Sequence of chain 28.C:
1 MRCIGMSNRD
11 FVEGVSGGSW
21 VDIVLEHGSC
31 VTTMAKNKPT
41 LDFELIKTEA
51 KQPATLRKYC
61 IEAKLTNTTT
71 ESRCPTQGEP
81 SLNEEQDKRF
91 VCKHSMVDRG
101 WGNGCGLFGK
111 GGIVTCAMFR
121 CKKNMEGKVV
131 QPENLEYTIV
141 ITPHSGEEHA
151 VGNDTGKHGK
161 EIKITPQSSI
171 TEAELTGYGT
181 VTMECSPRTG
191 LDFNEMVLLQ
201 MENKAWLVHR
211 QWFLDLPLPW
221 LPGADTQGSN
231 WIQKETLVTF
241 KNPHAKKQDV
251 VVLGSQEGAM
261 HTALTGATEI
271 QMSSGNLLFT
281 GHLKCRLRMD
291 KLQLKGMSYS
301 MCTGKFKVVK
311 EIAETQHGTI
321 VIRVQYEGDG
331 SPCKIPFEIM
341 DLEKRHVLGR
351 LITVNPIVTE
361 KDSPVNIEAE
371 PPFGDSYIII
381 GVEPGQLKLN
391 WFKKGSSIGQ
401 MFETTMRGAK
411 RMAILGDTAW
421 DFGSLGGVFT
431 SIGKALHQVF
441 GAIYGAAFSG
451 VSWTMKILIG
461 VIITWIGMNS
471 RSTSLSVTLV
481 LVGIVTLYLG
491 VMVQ

Sequence of chain 28.A:
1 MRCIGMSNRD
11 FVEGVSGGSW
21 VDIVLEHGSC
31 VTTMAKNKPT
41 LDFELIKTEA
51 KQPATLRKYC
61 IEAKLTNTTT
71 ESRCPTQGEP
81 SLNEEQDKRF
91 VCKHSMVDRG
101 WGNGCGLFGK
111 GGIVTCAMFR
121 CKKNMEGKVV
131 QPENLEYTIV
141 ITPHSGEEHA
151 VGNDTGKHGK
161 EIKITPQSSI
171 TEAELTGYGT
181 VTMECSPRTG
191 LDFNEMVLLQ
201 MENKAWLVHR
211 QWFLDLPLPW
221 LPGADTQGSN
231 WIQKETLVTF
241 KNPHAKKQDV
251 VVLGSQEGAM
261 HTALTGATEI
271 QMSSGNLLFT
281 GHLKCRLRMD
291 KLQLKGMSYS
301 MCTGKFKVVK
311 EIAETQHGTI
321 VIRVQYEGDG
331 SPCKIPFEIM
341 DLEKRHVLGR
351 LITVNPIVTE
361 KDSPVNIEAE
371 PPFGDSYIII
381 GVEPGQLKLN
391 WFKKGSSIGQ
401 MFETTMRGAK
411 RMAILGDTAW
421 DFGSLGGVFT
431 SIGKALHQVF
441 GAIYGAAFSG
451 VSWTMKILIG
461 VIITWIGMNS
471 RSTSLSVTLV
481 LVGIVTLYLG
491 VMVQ

Binding-site contacts:
Ligand atom C5 contacts residue LYS157 of chain 28.C at 3.9 Å.
Ligand atom C7 contacts residue HIS149 of chain 28.C at 4.3 Å.
Ligand atom C1 contacts residue THR155 of chain 28.C at 3.8 Å.
Ligand atom C2 contacts residue ASN153 of chain 28.C at 2.5 Å.
Ligand atom C1 contacts residue HIS149 of chain 28.C at 3.4 Å.
Ligand atom C4 contacts residue ASN153 of chain 28.C at 4.2 Å.
Ligand atom O5 contacts residue HIS149 of chain 28.C at 3.5 Å.
Ligand atom C8 contacts residue ASN153 of chain 28.C at 4.0 Å.
Ligand atom N2 contacts residue HIS149 of chain 28.C at 4.2 Å.
Ligand atom O7 contacts residue GLY102 of chain 28.A at 3.0 Å (h-bond).
Ligand atom C4 contacts residue HIS149 of chain 28.C at 4.0 Å.
Ligand atom C1 contacts residue ASN153 of chain 28.C at 1.4 Å.
Ligand atom C5 contacts residue HIS158 of chain 28.C at 4.0 Å.
Ligand atom C8 contacts residue TRP101 of chain 28.A at 4.4 Å (hydrophobic).
Ligand atom O7 contacts residue TRP101 of chain 28.A at 3.8 Å.
Ligand atom C2 contacts residue HIS149 of chain 28.C at 3.6 Å.
Ligand atom O6 contacts residue LYS157 of chain 28.C at 3.2 Å (salt-bridge).
Ligand atom O5 contacts residue ASN153 of chain 28.C at 2.4 Å (h-bond).
Ligand atom C3 contacts residue HIS149 of chain 28.C at 4.3 Å.
Ligand atom O5 contacts residue THR155 of chain 28.C at 4.5 Å.
Ligand atom C1 contacts residue HIS158 of chain 28.C at 4.1 Å.
Ligand atom C6 contacts residue LYS157 of chain 28.C at 3.6 Å.
Ligand atom C7 contacts residue GLY102 of chain 28.A at 4.1 Å.
Ligand atom C6 contacts residue HIS158 of chain 28.C at 3.7 Å.
Ligand atom O7 contacts residue ASN153 of chain 28.C at 4.5 Å.
Ligand atom C8 contacts residue HIS149 of chain 28.C at 3.7 Å.
Ligand atom N2 contacts residue ASN153 of chain 28.C at 2.9 Å (h-bond).
Ligand atom C3 contacts residue ASN153 of chain 28.C at 3.8 Å.
Ligand atom O3 contacts residue HIS149 of chain 28.C at 4.0 Å.
Ligand atom O4 contacts residue LYS157 of chain 28.C at 4.5 Å.
Ligand atom C7 contacts residue ASN153 of chain 28.C at 3.6 Å.
Ligand atom O5 contacts residue HIS158 of chain 28.C at 3.1 Å.
Ligand atom C5 contacts residue ASN153 of chain 28.C at 3.7 Å.
Ligand atom C5 contacts residue HIS149 of chain 28.C at 4.2 Å.

This protein binds this small molecule.
Small molecule (SMILES): CC(=O)N[C@@H]1[C@@H](O)[C@H](O)[C@@H](CO)O[C@H]1O